Binding-site contacts:
Ligand atom C20 contacts residue LEU88 of chain 1.A at 3.7 Å (hydrophobic).
Ligand atom O3 contacts residue GLY191 of chain 1.A at 3.1 Å.
Ligand atom C6 contacts residue PHE193 of chain 1.A at 3.5 Å (hydrophobic).
Ligand atom O1 contacts residue VAL48 of chain 1.A at 3.7 Å.
Ligand atom F3 contacts residue ASP192 of chain 1.A at 3.8 Å.
Ligand atom C12 contacts residue LEU181 of chain 1.A at 3.8 Å (hydrophobic).
Ligand atom C14 contacts residue PHE113 of chain 1.A at 3.4 Å (hydrophobic).
Ligand atom C18 contacts residue LEU88 of chain 1.A at 3.4 Å (hydrophobic).
Ligand atom F2 contacts residue PHE170 of chain 1.A at 3.3 Å.
Ligand atom C15 contacts residue PHE113 of chain 1.A at 3.8 Å (hydrophobic).
Ligand atom O2 contacts residue TYR115 of chain 1.A at 3.2 Å.
Ligand atom F2 contacts residue LEU91 of chain 1.A at 3.7 Å.
Ligand atom O4 contacts residue PHE193 of chain 1.A at 3.4 Å.
Ligand atom O5 contacts residue LEU88 of chain 1.A at 3.8 Å.
Ligand atom C1 contacts residue PHE193 of chain 1.A at 3.3 Å (hydrophobic).
Ligand atom C8 contacts residue MET116 of chain 1.A at 3.8 Å (hydrophobic).
Ligand atom F1 contacts residue GLY191 of chain 1.A at 3.7 Å.
Ligand atom O3 contacts residue ASP192 of chain 1.A at 2.8 Å (salt-bridge).
Ligand atom C11 contacts residue ASP192 of chain 1.A at 3.8 Å.
Ligand atom C13 contacts residue ASP192 of chain 1.A at 3.4 Å.
Ligand atom O2 contacts residue ALA66 of chain 1.A at 3.8 Å.
Ligand atom C11 contacts residue PHE193 of chain 1.A at 3.5 Å (hydrophobic).
Ligand atom F1 contacts residue ILE190 of chain 1.A at 3.0 Å.
Ligand atom N2 contacts residue ASP192 of chain 1.A at 3.5 Å (salt-bridge).
Ligand atom C24 contacts residue ASP120 of chain 1.A at 3.7 Å.
Ligand atom F4 contacts residue PHE113 of chain 1.A at 3.5 Å.
Ligand atom F3 contacts residue HIS172 of chain 1.A at 3.4 Å.
Ligand atom N1 contacts residue GLU114 of chain 1.A at 3.3 Å (salt-bridge).
Ligand atom O2 contacts residue MET116 of chain 1.A at 2.8 Å (h-bond).
Ligand atom C12 contacts residue PHE193 of chain 1.A at 3.5 Å (hydrophobic).
Ligand atom C19 contacts residue LEU88 of chain 1.A at 3.4 Å (hydrophobic).
Ligand atom O1 contacts residue ALA66 of chain 1.A at 3.7 Å.
Ligand atom C24 contacts residue PHE193 of chain 1.A at 3.3 Å (hydrophobic).
Ligand atom C17 contacts residue LEU88 of chain 1.A at 3.6 Å (hydrophobic).
Ligand atom C25 contacts residue LEU40 of chain 1.A at 3.1 Å (hydrophobic).
Ligand atom F3 contacts residue GLY191 of chain 1.A at 3.2 Å.
Ligand atom C8 contacts residue ALA66 of chain 1.A at 3.5 Å (hydrophobic).
Ligand atom C20 contacts residue ASP192 of chain 1.A at 3.6 Å.
Ligand atom C17 contacts residue VAL97 of chain 1.A at 3.8 Å (hydrophobic).
Ligand atom N1 contacts residue ALA66 of chain 1.A at 3.3 Å.

Sequence of chain 1.A:
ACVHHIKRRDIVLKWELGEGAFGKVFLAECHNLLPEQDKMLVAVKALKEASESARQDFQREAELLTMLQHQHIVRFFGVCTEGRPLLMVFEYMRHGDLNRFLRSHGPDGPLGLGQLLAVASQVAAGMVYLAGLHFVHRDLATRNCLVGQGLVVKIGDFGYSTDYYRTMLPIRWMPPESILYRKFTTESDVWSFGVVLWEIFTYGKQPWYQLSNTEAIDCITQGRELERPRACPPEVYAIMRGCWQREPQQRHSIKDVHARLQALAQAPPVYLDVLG

This small molecule binds to this protein.
Small molecule (SMILES): CC(C)(O)COc1ccc(C(N)=O)c(O[C@H]2CCN(C(=O)Cc3ccc(OC(F)(F)F)cc3)C[C@H]2F)c1